A small-molecule ligand and the protein it binds are described below.
Small molecule (SMILES): CC(C)CCC[C@@H](C)[C@H]1CC[C@H]2[C@@H]3CC=C4C[C@@H](OC(=O)CCC(=O)O)CC[C@]4(C)[C@H]3CC[C@]12C

Binding-site contacts:
Ligand atom OAH contacts residue PHE356 of chain 1.D at 4.2 Å.
Ligand atom CAS contacts residue PHE323 of chain 1.D at 4.1 Å (hydrophobic).
Ligand atom CAT contacts residue LYS322 of chain 1.D at 3.7 Å.
Ligand atom OAF contacts residue LYS322 of chain 1.D at 3.6 Å.
Ligand atom CAA contacts residue ILE558 of chain 1.B at 4.1 Å (hydrophobic).
Ligand atom CBB contacts residue THR367 of chain 1.D at 4.2 Å.
Ligand atom CAO contacts residue LEU370 of chain 1.D at 3.8 Å (hydrophobic).
Ligand atom CAK contacts residue LEU530 of chain 1.D at 4.3 Å (hydrophobic).
Ligand atom CAX contacts residue TRP307 of chain 1.D at 4.0 Å (hydrophobic).
Ligand atom CAY contacts residue MET319 of chain 1.D at 4.0 Å (hydrophobic).
Ligand atom OAG contacts residue ASN533 of chain 1.D at 3.3 Å (h-bond).
Ligand atom CBD contacts residue ILE529 of chain 1.D at 3.8 Å (hydrophobic).
Ligand atom CAV contacts residue PHE359 of chain 1.D at 4.1 Å (hydrophobic).
Ligand atom CAR contacts residue VAL326 of chain 1.D at 4.2 Å (hydrophobic).
Ligand atom CAY contacts residue ALA532 of chain 1.D at 3.9 Å (hydrophobic).
Ligand atom CAX contacts residue TYR308 of chain 1.D at 3.2 Å (hydrophobic).
Ligand atom OAW contacts residue MET319 of chain 1.D at 4.1 Å.
Ligand atom CAB contacts residue VAL562 of chain 1.B at 3.8 Å (hydrophobic).
Ligand atom CAQ contacts residue ILE526 of chain 1.D at 3.7 Å (hydrophobic).
Ligand atom OAH contacts residue TRP307 of chain 1.D at 2.9 Å (h-bond).
Ligand atom CAK contacts residue ILE529 of chain 1.D at 4.2 Å (hydrophobic).
Ligand atom CAU contacts residue PHE323 of chain 1.D at 3.6 Å (hydrophobic).
Ligand atom CAX contacts residue PHE356 of chain 1.D at 4.2 Å (hydrophobic).
Ligand atom CBC contacts residue MET319 of chain 1.D at 4.1 Å (hydrophobic).
Ligand atom OAH contacts residue TYR308 of chain 1.D at 3.5 Å (h-bond).
Ligand atom CAQ contacts residue ILE529 of chain 1.D at 4.1 Å (hydrophobic).
Ligand atom OAG contacts residue MET319 of chain 1.D at 3.3 Å (h-bond).
Ligand atom CAB contacts residue PHE523 of chain 1.D at 3.7 Å (hydrophobic).
Ligand atom OAG contacts residue ALA532 of chain 1.D at 3.8 Å.
Ligand atom CAI contacts residue ILE529 of chain 1.D at 3.8 Å (hydrophobic).
Ligand atom CAE contacts residue ILE529 of chain 1.D at 3.8 Å (hydrophobic).
Ligand atom CAD contacts residue ALA363 of chain 1.D at 3.8 Å (hydrophobic).
Ligand atom CAE contacts residue THR367 of chain 1.D at 3.4 Å.
Ligand atom CAR contacts residue LYS322 of chain 1.D at 3.4 Å.
Ligand atom CAL contacts residue LYS322 of chain 1.D at 4.1 Å.
Ligand atom CAM contacts residue ALA532 of chain 1.D at 3.3 Å (hydrophobic).
Ligand atom CAT contacts residue VAL326 of chain 1.D at 4.2 Å (hydrophobic).
Ligand atom CAC contacts residue THR367 of chain 1.D at 4.1 Å.
Ligand atom OAF contacts residue TYR308 of chain 1.D at 2.4 Å (h-bond).
Ligand atom CAL contacts residue PHE356 of chain 1.D at 3.7 Å (hydrophobic).

Sequence of chain 1.B:
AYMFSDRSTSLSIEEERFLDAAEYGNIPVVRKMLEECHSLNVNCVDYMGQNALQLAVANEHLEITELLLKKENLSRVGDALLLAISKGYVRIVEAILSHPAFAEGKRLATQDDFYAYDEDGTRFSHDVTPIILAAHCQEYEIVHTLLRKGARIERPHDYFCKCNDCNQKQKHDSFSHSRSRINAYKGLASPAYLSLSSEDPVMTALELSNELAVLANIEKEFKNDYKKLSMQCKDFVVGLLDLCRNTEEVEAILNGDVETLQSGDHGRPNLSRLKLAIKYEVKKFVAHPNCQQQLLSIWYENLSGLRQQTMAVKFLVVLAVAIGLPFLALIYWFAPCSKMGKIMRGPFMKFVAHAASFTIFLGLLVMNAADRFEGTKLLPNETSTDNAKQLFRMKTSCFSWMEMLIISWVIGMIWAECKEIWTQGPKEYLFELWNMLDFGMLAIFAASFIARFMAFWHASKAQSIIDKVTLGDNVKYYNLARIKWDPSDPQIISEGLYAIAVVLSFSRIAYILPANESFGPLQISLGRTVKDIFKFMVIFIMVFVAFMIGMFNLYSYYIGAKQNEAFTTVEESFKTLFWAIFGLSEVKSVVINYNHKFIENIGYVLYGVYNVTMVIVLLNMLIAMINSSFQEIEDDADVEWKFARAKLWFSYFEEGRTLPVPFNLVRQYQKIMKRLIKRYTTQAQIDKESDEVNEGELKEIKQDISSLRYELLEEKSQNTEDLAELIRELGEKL

Sequence of chain 1.D:
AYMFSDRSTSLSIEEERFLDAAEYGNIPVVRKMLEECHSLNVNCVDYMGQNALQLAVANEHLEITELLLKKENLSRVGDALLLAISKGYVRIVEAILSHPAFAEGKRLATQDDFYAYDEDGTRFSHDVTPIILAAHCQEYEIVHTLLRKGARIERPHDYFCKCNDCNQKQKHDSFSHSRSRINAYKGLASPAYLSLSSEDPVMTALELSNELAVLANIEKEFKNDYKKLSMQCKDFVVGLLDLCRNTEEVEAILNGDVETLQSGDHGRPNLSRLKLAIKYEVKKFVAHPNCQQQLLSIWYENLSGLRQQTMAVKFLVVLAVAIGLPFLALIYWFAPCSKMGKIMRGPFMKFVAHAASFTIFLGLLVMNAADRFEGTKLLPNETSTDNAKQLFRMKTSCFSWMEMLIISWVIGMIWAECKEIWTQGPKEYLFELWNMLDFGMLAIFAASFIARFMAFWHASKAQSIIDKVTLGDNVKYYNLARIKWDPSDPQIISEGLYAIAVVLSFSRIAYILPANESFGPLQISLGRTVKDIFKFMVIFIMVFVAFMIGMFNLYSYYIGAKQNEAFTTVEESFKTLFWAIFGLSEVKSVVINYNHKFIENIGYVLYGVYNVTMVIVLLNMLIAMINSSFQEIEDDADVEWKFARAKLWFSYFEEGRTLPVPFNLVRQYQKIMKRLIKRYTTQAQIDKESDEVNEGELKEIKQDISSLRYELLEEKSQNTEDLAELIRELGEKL